A protein and the small-molecule ligand that binds it are described below.
Small molecule (SMILES): COc1cc(/C=C/C(=O)O)ccc1O

Sequence of chain 1.A:
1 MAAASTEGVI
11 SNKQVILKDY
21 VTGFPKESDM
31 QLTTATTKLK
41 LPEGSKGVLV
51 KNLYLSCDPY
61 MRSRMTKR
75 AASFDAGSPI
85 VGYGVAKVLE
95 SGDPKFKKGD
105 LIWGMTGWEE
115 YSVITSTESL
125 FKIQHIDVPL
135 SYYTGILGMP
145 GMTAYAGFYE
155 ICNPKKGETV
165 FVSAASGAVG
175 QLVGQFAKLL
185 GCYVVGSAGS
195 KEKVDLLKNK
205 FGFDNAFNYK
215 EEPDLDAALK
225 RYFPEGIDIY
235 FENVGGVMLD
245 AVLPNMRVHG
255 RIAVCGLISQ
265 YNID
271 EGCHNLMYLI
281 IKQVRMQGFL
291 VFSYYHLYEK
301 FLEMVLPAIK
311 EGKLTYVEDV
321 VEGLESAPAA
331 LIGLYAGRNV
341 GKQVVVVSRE

Binding-site contacts:
Ligand atom C9 contacts residue LEU290 of chain 1.A at 4.0 Å (hydrophobic).
Ligand atom O1 contacts residue LEU290 of chain 1.A at 4.2 Å.
Ligand atom C3 contacts residue TYR60 of chain 1.A at 3.4 Å (hydrophobic).
Ligand atom O4 contacts residue TYR265 of chain 1.A at 4.3 Å.
Ligand atom C8 contacts residue LEU290 of chain 1.A at 3.5 Å (hydrophobic).
Ligand atom C2 contacts residue NAP1 of chain 1.B at 4.3 Å.
Ligand atom O3 contacts residue MET143 of chain 1.A at 4.5 Å.
Ligand atom O4 contacts residue NAP1 of chain 1.B at 2.5 Å (h-bond).
Ligand atom C5 contacts residue TYR60 of chain 1.A at 4.2 Å (hydrophobic).
Ligand atom C10 contacts residue VAL291 of chain 1.A at 4.2 Å (hydrophobic).
Ligand atom C2 contacts residue PHE292 of chain 1.A at 4.4 Å (hydrophobic).
Ligand atom C3 contacts residue NAP1 of chain 1.B at 3.6 Å.
Ligand atom C10 contacts residue TYR60 of chain 1.A at 3.9 Å (hydrophobic).
Ligand atom C10 contacts residue NAP1 of chain 1.B at 3.6 Å.
Ligand atom C8 contacts residue PHE292 of chain 1.A at 4.0 Å (hydrophobic).
Ligand atom C5 contacts residue TYR265 of chain 1.A at 3.8 Å (hydrophobic).
Ligand atom C4 contacts residue TYR265 of chain 1.A at 4.5 Å (hydrophobic).
Ligand atom C9 contacts residue ALA75 of chain 1.A at 4.5 Å (hydrophobic).
Ligand atom C10 contacts residue PHE292 of chain 1.A at 3.5 Å (hydrophobic).
Ligand atom C1 contacts residue LEU290 of chain 1.A at 3.7 Å (hydrophobic).
Ligand atom O2 contacts residue LEU290 of chain 1.A at 4.0 Å.
Ligand atom C10 contacts residue MET143 of chain 1.A at 4.1 Å (hydrophobic).
Ligand atom C4 contacts residue TYR60 of chain 1.A at 3.4 Å (hydrophobic).
Ligand atom C7 contacts residue LEU290 of chain 1.A at 3.2 Å (hydrophobic).
Ligand atom O1 contacts residue ALA75 of chain 1.A at 3.7 Å.
Ligand atom C4 contacts residue NAP1 of chain 1.B at 3.4 Å.
Ligand atom C2 contacts residue TYR60 of chain 1.A at 4.0 Å (hydrophobic).
Ligand atom C5 contacts residue NAP1 of chain 1.B at 3.7 Å.
Ligand atom C2 contacts residue LEU290 of chain 1.A at 4.0 Å (hydrophobic).
Ligand atom O3 contacts residue TYR60 of chain 1.A at 3.5 Å.
Ligand atom O4 contacts residue TYR60 of chain 1.A at 3.4 Å.
Ligand atom O1 contacts residue PHE292 of chain 1.A at 4.2 Å.
Ligand atom O3 contacts residue NAP1 of chain 1.B at 3.3 Å.